This protein binds this small molecule.
Small molecule (SMILES): CC(=O)N[C@H]1[C@H](O[C@H]2[C@H](O)[C@@H](NC(C)=O)CO[C@@H]2CO)O[C@H](CO)[C@@H](O[C@@H]2O[C@H](CO)[C@@H](O)[C@H](O)[C@@H]2O)[C@@H]1O

Sequence of chain 4.A:
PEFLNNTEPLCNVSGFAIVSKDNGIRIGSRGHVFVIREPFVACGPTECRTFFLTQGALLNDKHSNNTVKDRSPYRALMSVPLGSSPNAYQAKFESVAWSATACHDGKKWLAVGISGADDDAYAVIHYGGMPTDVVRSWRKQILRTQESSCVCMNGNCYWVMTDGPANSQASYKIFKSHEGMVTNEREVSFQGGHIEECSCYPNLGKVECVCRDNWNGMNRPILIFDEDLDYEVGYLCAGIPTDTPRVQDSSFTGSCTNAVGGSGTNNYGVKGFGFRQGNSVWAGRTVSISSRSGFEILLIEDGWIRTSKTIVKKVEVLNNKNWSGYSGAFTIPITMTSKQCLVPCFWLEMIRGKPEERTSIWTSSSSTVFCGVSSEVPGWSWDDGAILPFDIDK

Binding-site contacts:
Ligand atom N2 contacts residue ASN65 of chain 4.A at 2.8 Å (h-bond).
Ligand atom C8 contacts residue ILE392 of chain 4.A at 3.8 Å (hydrophobic).
Ligand atom C1 contacts residue ASN65 of chain 4.A at 1.4 Å.
Ligand atom C7 contacts residue LYS62 of chain 4.A at 4.5 Å.
Ligand atom O7 contacts residue LYS62 of chain 4.A at 3.9 Å.
Ligand atom C2 contacts residue ASN65 of chain 4.A at 2.3 Å.
Ligand atom C8 contacts residue LYS62 of chain 4.A at 4.2 Å.
Ligand atom O5 contacts residue THR67 of chain 4.A at 3.9 Å.
Ligand atom C5 contacts residue ASN65 of chain 4.A at 3.6 Å.
Ligand atom O5 contacts residue ASN65 of chain 4.A at 2.4 Å (h-bond).
Ligand atom C4 contacts residue ASN65 of chain 4.A at 4.2 Å.
Ligand atom O7 contacts residue ASN65 of chain 4.A at 3.1 Å (h-bond).
Ligand atom N2 contacts residue ILE361 of chain 4.A at 4.0 Å.
Ligand atom C8 contacts residue ILE361 of chain 4.A at 3.7 Å (hydrophobic).
Ligand atom C3 contacts residue ASN65 of chain 4.A at 3.7 Å.
Ligand atom C7 contacts residue ASN65 of chain 4.A at 3.1 Å.
Ligand atom C7 contacts residue ILE361 of chain 4.A at 4.1 Å (hydrophobic).
Ligand atom C8 contacts residue ASN65 of chain 4.A at 4.3 Å.